Sequence of chain 1.C:
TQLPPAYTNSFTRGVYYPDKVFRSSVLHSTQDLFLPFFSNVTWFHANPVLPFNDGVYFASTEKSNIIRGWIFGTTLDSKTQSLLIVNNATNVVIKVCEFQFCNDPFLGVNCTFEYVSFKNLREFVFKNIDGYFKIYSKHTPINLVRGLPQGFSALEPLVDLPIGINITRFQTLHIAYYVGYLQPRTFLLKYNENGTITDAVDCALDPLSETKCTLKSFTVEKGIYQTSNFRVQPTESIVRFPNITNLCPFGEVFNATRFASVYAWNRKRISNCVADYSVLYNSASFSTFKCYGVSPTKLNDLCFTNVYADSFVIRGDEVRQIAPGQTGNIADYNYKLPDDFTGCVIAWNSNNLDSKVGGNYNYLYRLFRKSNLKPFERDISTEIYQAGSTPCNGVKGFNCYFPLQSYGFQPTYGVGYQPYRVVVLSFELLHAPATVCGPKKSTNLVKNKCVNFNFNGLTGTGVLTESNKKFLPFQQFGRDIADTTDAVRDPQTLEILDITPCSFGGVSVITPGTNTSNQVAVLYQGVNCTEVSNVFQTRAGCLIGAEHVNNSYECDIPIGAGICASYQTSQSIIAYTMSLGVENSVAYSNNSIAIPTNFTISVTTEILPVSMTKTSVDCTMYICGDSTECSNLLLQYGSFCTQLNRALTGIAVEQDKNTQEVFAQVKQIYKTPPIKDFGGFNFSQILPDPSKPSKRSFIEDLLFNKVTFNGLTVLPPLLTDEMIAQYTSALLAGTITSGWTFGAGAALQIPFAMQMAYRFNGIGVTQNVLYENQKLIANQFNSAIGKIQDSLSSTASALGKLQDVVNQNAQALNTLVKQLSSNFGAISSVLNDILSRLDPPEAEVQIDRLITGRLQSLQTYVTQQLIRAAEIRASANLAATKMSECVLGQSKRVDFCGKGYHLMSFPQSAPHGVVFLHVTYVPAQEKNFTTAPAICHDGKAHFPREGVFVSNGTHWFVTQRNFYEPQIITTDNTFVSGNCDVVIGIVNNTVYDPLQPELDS

A small-molecule ligand and the protein it binds are described below.
Small molecule (SMILES): CC(=O)N[C@@H]1[C@@H](O)[C@H](O)[C@@H](CO)O[C@H]1O

Binding-site contacts:
Ligand atom C7 contacts residue ASN328 of chain 1.C at 3.1 Å.
Ligand atom C8 contacts residue GLN577 of chain 1.C at 3.9 Å.
Ligand atom C5 contacts residue ASN328 of chain 1.C at 3.7 Å.
Ligand atom O7 contacts residue ASN328 of chain 1.C at 2.9 Å (h-bond).
Ligand atom N2 contacts residue ASN328 of chain 1.C at 2.9 Å (h-bond).
Ligand atom O5 contacts residue ASN328 of chain 1.C at 2.4 Å (h-bond).
Ligand atom C2 contacts residue ASN328 of chain 1.C at 2.5 Å.
Ligand atom C1 contacts residue ASN328 of chain 1.C at 1.4 Å.
Ligand atom O6 contacts residue THR330 of chain 1.C at 3.7 Å.
Ligand atom C7 contacts residue GLN577 of chain 1.C at 4.5 Å.
Ligand atom C4 contacts residue ASN328 of chain 1.C at 4.2 Å.
Ligand atom C3 contacts residue ASN328 of chain 1.C at 3.8 Å.
Ligand atom C8 contacts residue ASN328 of chain 1.C at 4.3 Å.